Sequence of chain 1.A:
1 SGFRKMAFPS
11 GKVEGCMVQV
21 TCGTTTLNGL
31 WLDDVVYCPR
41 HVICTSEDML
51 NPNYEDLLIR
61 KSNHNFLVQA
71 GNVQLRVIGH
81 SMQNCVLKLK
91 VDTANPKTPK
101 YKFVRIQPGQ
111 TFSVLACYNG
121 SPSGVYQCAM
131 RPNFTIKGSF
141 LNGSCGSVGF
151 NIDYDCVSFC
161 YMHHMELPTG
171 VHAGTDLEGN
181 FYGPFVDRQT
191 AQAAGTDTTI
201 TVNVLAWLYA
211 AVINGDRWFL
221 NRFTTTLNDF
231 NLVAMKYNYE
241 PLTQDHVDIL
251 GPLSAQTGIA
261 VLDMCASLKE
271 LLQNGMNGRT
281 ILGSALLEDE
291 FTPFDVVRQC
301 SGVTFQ

Sequence of chain 1.B:
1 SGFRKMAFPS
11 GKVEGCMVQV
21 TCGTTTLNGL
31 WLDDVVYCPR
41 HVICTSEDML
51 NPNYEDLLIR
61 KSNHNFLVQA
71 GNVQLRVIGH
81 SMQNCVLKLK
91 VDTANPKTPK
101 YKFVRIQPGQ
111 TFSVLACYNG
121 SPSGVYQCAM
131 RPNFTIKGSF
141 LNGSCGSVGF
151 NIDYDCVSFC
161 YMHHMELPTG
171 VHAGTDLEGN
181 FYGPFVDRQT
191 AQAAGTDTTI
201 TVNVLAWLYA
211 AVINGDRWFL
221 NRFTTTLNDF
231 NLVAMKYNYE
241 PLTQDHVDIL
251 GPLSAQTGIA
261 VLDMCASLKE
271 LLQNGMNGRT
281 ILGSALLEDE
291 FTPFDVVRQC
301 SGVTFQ

A protein and the small-molecule ligand that binds it are described below.
Small molecule (SMILES): CC(C)C[C@H](NC(=O)OCc1cccc(F)c1)C(=O)N[C@H](CO)C[C@@H]1CCNC1=O

Binding-site contacts:
Ligand atom C15 contacts residue HIS164 of chain 1.B at 3.5 Å.
Ligand atom C17 contacts residue MET165 of chain 1.B at 3.6 Å (hydrophobic).
Ligand atom N09 contacts residue PHE140 of chain 1.B at 3.1 Å (h-bond).
Ligand atom C17 contacts residue HIS164 of chain 1.B at 3.7 Å.
Ligand atom O30 contacts residue GLU166 of chain 1.B at 3.0 Å (salt-bridge).
Ligand atom N09 contacts residue GLU166 of chain 1.B at 3.2 Å (salt-bridge).
Ligand atom C22 contacts residue GLU166 of chain 1.B at 3.5 Å.
Ligand atom N03 contacts residue CYS145 of chain 1.B at 2.8 Å (h-bond).
Ligand atom N09 contacts residue LEU141 of chain 1.B at 3.9 Å.
Ligand atom N03 contacts residue MET165 of chain 1.B at 3.5 Å.
Ligand atom C02 contacts residue CYS145 of chain 1.B at 3.8 Å (hydrophobic).
Ligand atom O13 contacts residue SER144 of chain 1.B at 3.4 Å (h-bond).
Ligand atom C10 contacts residue GLU166 of chain 1.B at 3.7 Å.
Ligand atom C04 contacts residue HIS164 of chain 1.B at 3.8 Å.
Ligand atom O11 contacts residue HIS163 of chain 1.B at 2.7 Å (h-bond).
Ligand atom C10 contacts residue PHE140 of chain 1.B at 3.9 Å (hydrophobic).
Ligand atom N19 contacts residue GLN189 of chain 1.B at 3.5 Å (h-bond).
Ligand atom C14 contacts residue HIS164 of chain 1.B at 3.3 Å.
Ligand atom C25 contacts residue GLU166 of chain 1.B at 3.4 Å.
Ligand atom O11 contacts residue SER144 of chain 1.B at 3.8 Å.
Ligand atom N09 contacts residue SER1 of chain 1.A at 3.7 Å.
Ligand atom C02 contacts residue HIS164 of chain 1.B at 3.4 Å.
Ligand atom C12 contacts residue CYS145 of chain 1.B at 2.1 Å (hydrophobic).
Ligand atom N03 contacts residue HIS164 of chain 1.B at 2.8 Å (h-bond).
Ligand atom C05 contacts residue LEU141 of chain 1.B at 3.7 Å (hydrophobic).
Ligand atom C24 contacts residue GLU166 of chain 1.B at 3.8 Å.
Ligand atom C17 contacts residue ASP187 of chain 1.B at 3.8 Å.
Ligand atom C04 contacts residue CYS145 of chain 1.B at 2.6 Å (hydrophobic).
Ligand atom O30 contacts residue MET165 of chain 1.B at 3.5 Å.
Ligand atom C10 contacts residue HIS163 of chain 1.B at 3.8 Å.
Ligand atom O21 contacts residue GLN189 of chain 1.B at 2.8 Å (h-bond).
Ligand atom C20 contacts residue GLN189 of chain 1.B at 3.7 Å.
Ligand atom O13 contacts residue GLY143 of chain 1.B at 3.3 Å (h-bond).
Ligand atom C22 contacts residue GLN189 of chain 1.B at 3.6 Å.
Ligand atom O11 contacts residue PHE140 of chain 1.B at 3.1 Å.
Ligand atom O11 contacts residue GLU166 of chain 1.B at 3.9 Å.
Ligand atom C14 contacts residue MET165 of chain 1.B at 3.7 Å (hydrophobic).
Ligand atom F28 contacts residue ASN142 of chain 1.B at 3.6 Å.
Ligand atom O13 contacts residue CYS145 of chain 1.B at 2.6 Å (h-bond).
Ligand atom C15 contacts residue HIS41 of chain 1.B at 3.9 Å.